Binding-site contacts:
Ligand atom O5 contacts residue ASN82 of chain 1.C at 2.6 Å (h-bond).
Ligand atom C4 contacts residue ASN82 of chain 1.C at 4.3 Å.
Ligand atom C3 contacts residue ASN82 of chain 1.C at 3.8 Å.
Ligand atom C1 contacts residue ASN82 of chain 1.C at 1.4 Å.
Ligand atom C7 contacts residue ASN82 of chain 1.C at 3.8 Å.
Ligand atom C2 contacts residue THR84 of chain 1.C at 4.4 Å.
Ligand atom O7 contacts residue TYR109 of chain 1.C at 4.0 Å.
Ligand atom O7 contacts residue VAL85 of chain 1.C at 3.3 Å.
Ligand atom N2 contacts residue ASN82 of chain 1.C at 2.7 Å (h-bond).
Ligand atom C8 contacts residue TYR109 of chain 1.C at 4.1 Å (hydrophobic).
Ligand atom C4 contacts residue THR84 of chain 1.C at 3.8 Å.
Ligand atom O7 contacts residue ASN82 of chain 1.C at 4.4 Å.
Ligand atom C5 contacts residue ASN82 of chain 1.C at 3.8 Å.
Ligand atom C5 contacts residue THR84 of chain 1.C at 4.1 Å.
Ligand atom C2 contacts residue ASN82 of chain 1.C at 2.5 Å.
Ligand atom C7 contacts residue VAL85 of chain 1.C at 4.1 Å (hydrophobic).
Ligand atom O5 contacts residue THR84 of chain 1.C at 3.8 Å.
Ligand atom O3 contacts residue VAL85 of chain 1.C at 4.3 Å.
Ligand atom C6 contacts residue THR84 of chain 1.C at 4.1 Å.

A small-molecule ligand and the protein it binds are described below.
Small molecule (SMILES): CC(=O)N[C@@H]1[C@@H](O)[C@H](O)[C@@H](CO)O[C@H]1O

Sequence of chain 1.C:
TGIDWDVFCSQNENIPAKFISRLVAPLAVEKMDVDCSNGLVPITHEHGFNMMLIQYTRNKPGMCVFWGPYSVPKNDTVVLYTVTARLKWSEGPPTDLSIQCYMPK